The protein below binds the small molecule below.
Small molecule (SMILES): Nc1ncnc2c1ncn2[C@@H]1O[C@H](CO[P](=O)(O)OP(=O)(O)O[P](=O)(O)OC[C@H]2O[C@@H](n3cnc4c(N)ncnc43)[C@H](O)[C@@H]2O)[C@@H](O)[C@H]1O

Binding-site contacts:
Ligand atom C6A contacts residue GLY179 of chain 1.C at 3.0 Å.
Ligand atom C2G contacts residue ILE157 of chain 1.C at 3.4 Å (hydrophobic).
Ligand atom O2D contacts residue ARG146 of chain 1.C at 3.7 Å.
Ligand atom N1A contacts residue PRO181 of chain 1.C at 3.6 Å.
Ligand atom O2G contacts residue LYS17 of chain 1.C at 2.8 Å (salt-bridge).
Ligand atom O1F contacts residue SER15 of chain 1.C at 3.4 Å (h-bond).
Ligand atom C2A contacts residue ARG142 of chain 1.C at 3.4 Å.
Ligand atom O5B contacts residue GLY16 of chain 1.C at 3.7 Å.
Ligand atom O4B contacts residue ARG142 of chain 1.C at 3.5 Å.
Ligand atom N3A contacts residue ARG142 of chain 1.C at 3.5 Å (salt-bridge).
Ligand atom C8A contacts residue THR19 of chain 1.C at 3.4 Å.
Ligand atom C6A contacts residue ARG142 of chain 1.C at 3.6 Å.
Ligand atom N6A contacts residue PRO181 of chain 1.C at 3.2 Å (h-bond).
Ligand atom C4A contacts residue ARG142 of chain 1.C at 3.6 Å.
Ligand atom O2E contacts residue GLY16 of chain 1.C at 3.2 Å.
Ligand atom PF contacts residue LYS17 of chain 1.C at 3.3 Å.
Ligand atom N1A contacts residue GLY179 of chain 1.C at 2.8 Å (h-bond).
Ligand atom N6A contacts residue GLY179 of chain 1.C at 2.5 Å (h-bond).
Ligand atom O1G contacts residue GLY14 of chain 1.C at 2.6 Å (h-bond).
Ligand atom C6A contacts residue PRO181 of chain 1.C at 3.6 Å (hydrophobic).
Ligand atom N6A contacts residue ALA180 of chain 1.C at 3.2 Å.
Ligand atom N6A contacts residue ASN177 of chain 1.C at 3.0 Å (h-bond).
Ligand atom O1F contacts residue LYS17 of chain 1.C at 2.8 Å (salt-bridge).
Ligand atom O1G contacts residue ILE13 of chain 1.C at 3.4 Å.
Ligand atom PF contacts residue GLY16 of chain 1.C at 3.6 Å.
Ligand atom O1F contacts residue GLY16 of chain 1.C at 2.9 Å (h-bond).
Ligand atom O3D contacts residue ASP147 of chain 1.C at 2.9 Å (salt-bridge).
Ligand atom O2E contacts residue SER18 of chain 1.C at 3.3 Å (h-bond).
Ligand atom N7A contacts residue ASN177 of chain 1.C at 3.0 Å (h-bond).
Ligand atom C2D contacts residue ASP147 of chain 1.C at 3.1 Å.
Ligand atom C3D contacts residue ASP147 of chain 1.C at 3.6 Å.
Ligand atom PE contacts residue GLY16 of chain 1.C at 3.6 Å.
Ligand atom O2F contacts residue LYS17 of chain 1.C at 3.0 Å.
Ligand atom O2F contacts residue SER18 of chain 1.C at 2.9 Å (h-bond).
Ligand atom O3D contacts residue ARG146 of chain 1.C at 3.4 Å.
Ligand atom O3E contacts residue LYS17 of chain 1.C at 3.5 Å (salt-bridge).
Ligand atom O2E contacts residue THR19 of chain 1.C at 2.9 Å (h-bond).
Ligand atom N1A contacts residue ARG142 of chain 1.C at 3.3 Å (salt-bridge).
Ligand atom O3E contacts residue GLY16 of chain 1.C at 3.0 Å.
Ligand atom O2D contacts residue ASP147 of chain 1.C at 2.5 Å (salt-bridge).

Sequence of chain 1.C:
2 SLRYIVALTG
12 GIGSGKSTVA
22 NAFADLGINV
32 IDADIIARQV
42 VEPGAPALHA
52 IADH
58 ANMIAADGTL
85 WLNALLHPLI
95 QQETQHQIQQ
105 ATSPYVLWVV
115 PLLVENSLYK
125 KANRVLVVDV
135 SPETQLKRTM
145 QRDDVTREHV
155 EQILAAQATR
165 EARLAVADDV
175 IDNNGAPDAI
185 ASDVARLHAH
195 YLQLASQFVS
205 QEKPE